Sequence of chain 1.B:
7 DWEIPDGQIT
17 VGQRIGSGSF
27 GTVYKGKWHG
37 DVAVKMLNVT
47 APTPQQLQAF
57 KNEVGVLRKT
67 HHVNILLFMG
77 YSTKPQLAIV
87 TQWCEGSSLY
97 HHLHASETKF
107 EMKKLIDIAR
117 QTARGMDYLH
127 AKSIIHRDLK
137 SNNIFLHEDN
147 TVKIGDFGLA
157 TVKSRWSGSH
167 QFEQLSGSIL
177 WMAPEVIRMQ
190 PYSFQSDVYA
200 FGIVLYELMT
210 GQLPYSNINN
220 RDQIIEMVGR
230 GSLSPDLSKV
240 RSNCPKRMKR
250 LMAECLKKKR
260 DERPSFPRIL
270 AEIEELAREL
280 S

Binding-site contacts:
Ligand atom N14 contacts residue GLN88 of chain 1.B at 2.7 Å (h-bond).
Ligand atom O29 contacts residue PHE153 of chain 1.B at 3.1 Å (h-bond).
Ligand atom F26 contacts residue LEU72 of chain 1.B at 3.3 Å.
Ligand atom O30 contacts residue LYS41 of chain 1.B at 3.1 Å (salt-bridge).
Ligand atom N03 contacts residue CYS90 of chain 1.B at 3.0 Å (h-bond).
Ligand atom C33 contacts residue PHE153 of chain 1.B at 3.6 Å (hydrophobic).
Ligand atom O19 contacts residue PHE141 of chain 1.B at 3.3 Å.
Ligand atom F25 contacts residue ALA39 of chain 1.B at 3.3 Å.
Ligand atom N27 contacts residue LYS41 of chain 1.B at 3.5 Å (salt-bridge).
Ligand atom C23 contacts residue THR87 of chain 1.B at 3.5 Å.
Ligand atom C02 contacts residue CYS90 of chain 1.B at 3.5 Å (hydrophobic).
Ligand atom C24 contacts residue THR87 of chain 1.B at 3.4 Å.
Ligand atom C15 contacts residue LEU72 of chain 1.B at 3.3 Å (hydrophobic).
Ligand atom F25 contacts residue LYS41 of chain 1.B at 3.5 Å.
Ligand atom C04 contacts residue PHE141 of chain 1.B at 3.4 Å (hydrophobic).
Ligand atom C33 contacts residue LEU72 of chain 1.B at 3.5 Å (hydrophobic).
Ligand atom C15 contacts residue THR87 of chain 1.B at 3.0 Å.
Ligand atom C20 contacts residue LEU72 of chain 1.B at 3.4 Å (hydrophobic).
Ligand atom C12 contacts residue TRP89 of chain 1.B at 3.6 Å (hydrophobic).
Ligand atom F25 contacts residue THR87 of chain 1.B at 3.6 Å.
Ligand atom O29 contacts residue ASP152 of chain 1.B at 3.3 Å (salt-bridge).
Ligand atom CL13 contacts residue HIS97 of chain 1.B at 3.5 Å.
Ligand atom N14 contacts residue ALA39 of chain 1.B at 3.3 Å.
Ligand atom C15 contacts residue ALA39 of chain 1.B at 3.4 Å (hydrophobic).
Ligand atom F26 contacts residue PHE141 of chain 1.B at 3.4 Å.
Ligand atom C23 contacts residue LYS41 of chain 1.B at 3.5 Å.
Ligand atom N27 contacts residue ASP152 of chain 1.B at 3.0 Å (salt-bridge).
Ligand atom F26 contacts residue GLY151 of chain 1.B at 3.6 Å.
Ligand atom F25 contacts residue VAL40 of chain 1.B at 3.4 Å.
Ligand atom C32 contacts residue PHE153 of chain 1.B at 3.6 Å (hydrophobic).
Ligand atom F26 contacts residue ASP152 of chain 1.B at 3.5 Å.
Ligand atom C22 contacts residue THR87 of chain 1.B at 3.6 Å.
Ligand atom N14 contacts residue THR87 of chain 1.B at 3.6 Å (h-bond).
Ligand atom C15 contacts residue GLN88 of chain 1.B at 3.6 Å.
Ligand atom O29 contacts residue GLY154 of chain 1.B at 2.9 Å (h-bond).
Ligand atom C23 contacts residue ILE85 of chain 1.B at 3.5 Å (hydrophobic).
Ligand atom C11 contacts residue SER93 of chain 1.B at 3.6 Å.
Ligand atom N03 contacts residue TRP89 of chain 1.B at 3.6 Å.
Ligand atom C09 contacts residue ILE21 of chain 1.B at 3.5 Å (hydrophobic).
Ligand atom O19 contacts residue VAL29 of chain 1.B at 3.4 Å.

This small molecule binds to this protein.
Small molecule (SMILES): CCCS(=O)(=O)Nc1ccc(F)c(C(=O)c2c[nH]c3ncc(-c4ccc(Cl)cc4)cc23)c1F